This small molecule binds to this protein.
Small molecule (SMILES): N[C@H]1C(=O)N[C@@H]2Cc3ccc(c(Cl)c3)Oc3cc4cc(c3O)Oc3ccc(cc3Cl)[C@@H](O)[C@@H]3NC(=O)[C@H](NC(=O)[C@@H]4NC(=O)[C@@H](NC2=O)c2cc(O)cc(c2)Oc2cc1ccc2O)c1ccc(O)c(c1)-c1c(O)cc(O)cc1[C@@H](C(=O)O)NC3=O

Binding-site contacts:
Ligand atom C2 contacts residue SER107 of chain 1.A at 3.4 Å.
Ligand atom CD1 contacts residue ARG110 of chain 1.A at 3.4 Å.
Ligand atom N contacts residue GOL1 of chain 1.F at 3.2 Å (h-bond).
Ligand atom CL contacts residue ASP117 of chain 1.A at 3.4 Å.
Ligand atom OD1 contacts residue ARG110 of chain 1.A at 2.8 Å (salt-bridge).
Ligand atom OXT contacts residue TYR176 of chain 1.A at 2.5 Å (h-bond).
Ligand atom O contacts residue ARG116 of chain 1.A at 3.1 Å (salt-bridge).
Ligand atom CZ contacts residue GLU219 of chain 1.A at 3.4 Å.
Ligand atom CE2 contacts residue GLN260 of chain 1.A at 3.2 Å.
Ligand atom O contacts residue ARG110 of chain 1.A at 3.1 Å (salt-bridge).
Ligand atom CL contacts residue ARG116 of chain 1.A at 3.4 Å.
Ligand atom OD2 contacts residue GLU215 of chain 1.A at 2.6 Å (salt-bridge).
Ligand atom C4 contacts residue LYS222 of chain 1.A at 3.4 Å.
Ligand atom O4 contacts residue LYS21 of chain 1.A at 2.8 Å (salt-bridge).
Ligand atom C6 contacts residue LYS222 of chain 1.A at 3.4 Å.
Ligand atom CD1 contacts residue GOL1 of chain 1.F at 3.3 Å.
Ligand atom ODE contacts residue ARG99 of chain 1.A at 3.3 Å (salt-bridge).
Ligand atom C6 contacts residue GOL1 of chain 1.F at 3.4 Å.
Ligand atom C5 contacts residue GLU219 of chain 1.A at 3.3 Å.
Ligand atom O contacts residue ARG99 of chain 1.A at 3.4 Å (salt-bridge).
Ligand atom O4 contacts residue LYS222 of chain 1.A at 3.3 Å (salt-bridge).
Ligand atom C6 contacts residue ARG110 of chain 1.A at 3.3 Å.
Ligand atom C4 contacts residue ARG110 of chain 1.A at 3.3 Å.
Ligand atom O4 contacts residue ARG110 of chain 1.A at 2.5 Å (salt-bridge).
Ligand atom O contacts residue GOL1 of chain 1.F at 3.4 Å.
Ligand atom C3 contacts residue SER107 of chain 1.A at 3.3 Å.
Ligand atom N contacts residue GOL1 of chain 1.F at 2.9 Å (h-bond).
Ligand atom O4 contacts residue GLU219 of chain 1.A at 2.9 Å (salt-bridge).
Ligand atom C1 contacts residue GOL1 of chain 1.F at 3.4 Å.
Ligand atom O contacts residue SER107 of chain 1.A at 3.3 Å.
Ligand atom N contacts residue LYS222 of chain 1.A at 2.9 Å (salt-bridge).
Ligand atom OD2 contacts residue ARG216 of chain 1.A at 3.0 Å (salt-bridge).
Ligand atom N contacts residue GOL1 of chain 1.F at 2.7 Å (h-bond).
Ligand atom O contacts residue SER107 of chain 1.A at 3.2 Å.
Ligand atom CD2 contacts residue GLU215 of chain 1.A at 3.4 Å.
Ligand atom O contacts residue LYS21 of chain 1.A at 3.2 Å (salt-bridge).
Ligand atom CA contacts residue LYS222 of chain 1.A at 3.4 Å.
Ligand atom O contacts residue SER115 of chain 1.A at 3.1 Å (h-bond).
Ligand atom N contacts residue GLU225 of chain 1.A at 3.3 Å (salt-bridge).
Ligand atom CE1 contacts residue GOL1 of chain 1.F at 3.1 Å.

Sequence of chain 1.A:
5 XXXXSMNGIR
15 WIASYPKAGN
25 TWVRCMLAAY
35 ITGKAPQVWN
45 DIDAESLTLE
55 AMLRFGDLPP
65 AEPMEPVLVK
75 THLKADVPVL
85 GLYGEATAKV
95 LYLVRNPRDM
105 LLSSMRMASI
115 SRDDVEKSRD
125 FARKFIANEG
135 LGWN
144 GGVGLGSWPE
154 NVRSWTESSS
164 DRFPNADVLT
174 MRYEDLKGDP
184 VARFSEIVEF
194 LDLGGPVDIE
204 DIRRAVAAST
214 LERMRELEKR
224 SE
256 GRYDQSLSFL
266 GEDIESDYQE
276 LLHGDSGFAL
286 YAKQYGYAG